Sequence of chain 1.C:
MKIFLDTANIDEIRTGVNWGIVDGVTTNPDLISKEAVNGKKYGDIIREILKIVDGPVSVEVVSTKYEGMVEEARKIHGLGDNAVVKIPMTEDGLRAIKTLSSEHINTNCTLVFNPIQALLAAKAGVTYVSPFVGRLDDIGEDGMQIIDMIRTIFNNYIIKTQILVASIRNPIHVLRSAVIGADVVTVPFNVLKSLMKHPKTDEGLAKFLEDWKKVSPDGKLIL

Sequence of chain 1.D:
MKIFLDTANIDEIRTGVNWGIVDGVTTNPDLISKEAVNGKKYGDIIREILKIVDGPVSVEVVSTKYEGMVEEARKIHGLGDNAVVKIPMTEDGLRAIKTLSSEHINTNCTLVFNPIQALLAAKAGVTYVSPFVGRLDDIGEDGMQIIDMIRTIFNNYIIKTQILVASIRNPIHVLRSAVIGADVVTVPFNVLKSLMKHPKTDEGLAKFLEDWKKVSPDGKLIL

This protein binds this small molecule.
Small molecule (SMILES): O=C(CO)[C@@H](O)[C@H](O)[C@H](O)COP(=O)(O)O

Binding-site contacts:
Ligand atom O4 contacts residue PHE208 of chain 1.D at 3.9 Å.
Ligand atom O4 contacts residue ASN28 of chain 1.C at 2.8 Å (h-bond).
Ligand atom C4 contacts residue PHE132 of chain 1.C at 3.7 Å (hydrophobic).
Ligand atom C1 contacts residue SER130 of chain 1.C at 3.3 Å.
Ligand atom P contacts residue SER167 of chain 1.C at 3.7 Å.
Ligand atom O5 contacts residue ALA166 of chain 1.C at 3.6 Å.
Ligand atom O5 contacts residue ASP6 of chain 1.C at 2.5 Å (salt-bridge).
Ligand atom C1 contacts residue THR110 of chain 1.C at 3.5 Å.
Ligand atom O3 contacts residue LYS86 of chain 1.C at 2.6 Å (salt-bridge).
Ligand atom P contacts residue ARG135 of chain 1.C at 3.7 Å.
Ligand atom O2P contacts residue SER167 of chain 1.C at 2.6 Å (h-bond).
Ligand atom O4 contacts residue LYS86 of chain 1.C at 3.5 Å (salt-bridge).
Ligand atom O6 contacts residue SER167 of chain 1.C at 3.4 Å.
Ligand atom O2P contacts residue ARG135 of chain 1.C at 2.8 Å (salt-bridge).
Ligand atom O3 contacts residue ASN28 of chain 1.C at 3.3 Å (h-bond).
Ligand atom C5 contacts residue ASP6 of chain 1.C at 3.3 Å.
Ligand atom O3 contacts residue THR26 of chain 1.C at 3.7 Å.
Ligand atom O1 contacts residue ASN108 of chain 1.C at 3.4 Å (h-bond).
Ligand atom C3 contacts residue ASP6 of chain 1.C at 3.4 Å.
Ligand atom O3 contacts residue ASP6 of chain 1.C at 2.7 Å (salt-bridge).
Ligand atom C4 contacts residue LYS86 of chain 1.C at 3.4 Å.
Ligand atom O1 contacts residue SER130 of chain 1.C at 2.8 Å (h-bond).
Ligand atom O1 contacts residue ALA166 of chain 1.C at 3.9 Å.
Ligand atom C2 contacts residue LYS86 of chain 1.C at 1.3 Å.
Ligand atom O3 contacts residue THR27 of chain 1.C at 3.4 Å (h-bond).
Ligand atom C6 contacts residue PHE132 of chain 1.C at 3.6 Å (hydrophobic).
Ligand atom C4 contacts residue ASN28 of chain 1.C at 3.8 Å.
Ligand atom O5 contacts residue SER167 of chain 1.C at 3.0 Å (h-bond).
Ligand atom C3 contacts residue LYS86 of chain 1.C at 2.4 Å.
Ligand atom C1 contacts residue ASN108 of chain 1.C at 3.9 Å.
Ligand atom C1 contacts residue LYS86 of chain 1.C at 2.4 Å.
Ligand atom C2 contacts residue THR27 of chain 1.C at 3.9 Å.
Ligand atom C5 contacts residue ASN28 of chain 1.C at 3.8 Å.
Ligand atom O4 contacts residue PHE132 of chain 1.C at 3.6 Å.
Ligand atom C6 contacts residue SER167 of chain 1.C at 3.9 Å.
Ligand atom O1 contacts residue THR26 of chain 1.C at 3.6 Å.
Ligand atom O1 contacts residue LYS86 of chain 1.C at 3.2 Å (salt-bridge).
Ligand atom C2 contacts residue THR26 of chain 1.C at 3.9 Å.
Ligand atom C3 contacts residue THR26 of chain 1.C at 3.8 Å.
Ligand atom O1P contacts residue ARG135 of chain 1.C at 2.8 Å (salt-bridge).